Sequence of chain 1.KA:
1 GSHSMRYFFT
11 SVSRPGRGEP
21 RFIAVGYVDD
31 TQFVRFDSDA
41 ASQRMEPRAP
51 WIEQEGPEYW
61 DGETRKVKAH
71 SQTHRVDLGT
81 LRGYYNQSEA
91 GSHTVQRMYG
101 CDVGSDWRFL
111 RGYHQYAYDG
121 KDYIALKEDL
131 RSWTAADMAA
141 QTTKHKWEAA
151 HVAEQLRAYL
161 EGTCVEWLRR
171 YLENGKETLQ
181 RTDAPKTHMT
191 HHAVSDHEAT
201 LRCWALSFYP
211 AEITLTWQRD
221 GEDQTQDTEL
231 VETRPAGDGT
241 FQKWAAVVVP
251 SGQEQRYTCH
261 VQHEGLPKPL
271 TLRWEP

A small-molecule ligand and the protein it binds are described below.
Small molecule (SMILES): CC[C@H](C)[C@H](NC(=O)[C@H](CC1=c2ccccc2=NC1)NC(=O)[C@H](CCSC)NC(=O)[C@H](CC(C)C)NC(=O)[C@H](CC(C)C)NC(=O)[C@@H](N)Cc1ccc(O)cc1)C(=O)N[C@H](C(=O)N[C@@H](CCC(N)=O)C(=O)N[C@H](C(=O)O)C(C)C)[C@@H](C)O

Binding-site contacts:
Ligand atom OXT contacts residue THR143 of chain 1.KA at 2.9 Å (h-bond).
Ligand atom CD2 contacts residue THR163 of chain 1.KA at 3.5 Å.
Ligand atom C contacts residue TYR7 of chain 1.KA at 3.6 Å (hydrophobic).
Ligand atom O contacts residue THR73 of chain 1.KA at 3.6 Å (h-bond).
Ligand atom CD2 contacts residue LYS66 of chain 1.KA at 3.4 Å.
Ligand atom O contacts residue LYS66 of chain 1.KA at 2.9 Å (salt-bridge).
Ligand atom CG1 contacts residue THR73 of chain 1.KA at 3.5 Å.
Ligand atom CE1 contacts residue LYS66 of chain 1.KA at 3.5 Å.
Ligand atom CD2 contacts residue TYR99 of chain 1.KA at 3.6 Å (hydrophobic).
Ligand atom O contacts residue LYS146 of chain 1.KA at 3.3 Å.
Ligand atom N contacts residue GLU63 of chain 1.KA at 3.1 Å (salt-bridge).
Ligand atom O contacts residue TYR159 of chain 1.KA at 2.4 Å (h-bond).
Ligand atom O contacts residue LYS146 of chain 1.KA at 3.5 Å (salt-bridge).
Ligand atom CG contacts residue GLU63 of chain 1.KA at 3.5 Å.
Ligand atom CD1 contacts residue MET45 of chain 1.KA at 3.1 Å (hydrophobic).
Ligand atom CA contacts residue GLU63 of chain 1.KA at 3.6 Å.
Ligand atom N contacts residue ASP77 of chain 1.KA at 3.0 Å (salt-bridge).
Ligand atom CB contacts residue ASP77 of chain 1.KA at 3.5 Å.
Ligand atom CD1 contacts residue LYS66 of chain 1.KA at 3.5 Å.
Ligand atom N contacts residue TYR7 of chain 1.KA at 2.5 Å (h-bond).
Ligand atom CG1 contacts residue LEU81 of chain 1.KA at 3.5 Å (hydrophobic).
Ligand atom CD2 contacts residue TYR159 of chain 1.KA at 3.4 Å (hydrophobic).
Ligand atom CA contacts residue TYR7 of chain 1.KA at 3.5 Å (hydrophobic).
Ligand atom CA contacts residue ASP77 of chain 1.KA at 3.5 Å.
Ligand atom N contacts residue TYR171 of chain 1.KA at 3.0 Å (h-bond).
Ligand atom N contacts residue GOL1 of chain 1.QC at 3.3 Å.
Ligand atom O contacts residue HIS70 of chain 1.KA at 3.3 Å.
Ligand atom O contacts residue TRP147 of chain 1.KA at 3.3 Å (h-bond).
Ligand atom CD1 contacts residue GLU63 of chain 1.KA at 3.5 Å.
Ligand atom CD1 contacts residue TYR99 of chain 1.KA at 3.4 Å (hydrophobic).
Ligand atom N contacts residue TYR99 of chain 1.KA at 3.2 Å (h-bond).
Ligand atom CE2 contacts residue LYS66 of chain 1.KA at 3.4 Å.
Ligand atom N contacts residue LYS66 of chain 1.KA at 3.2 Å (salt-bridge).
Ligand atom CZ contacts residue LYS66 of chain 1.KA at 3.4 Å.
Ligand atom O contacts residue TRP147 of chain 1.KA at 3.6 Å.
Ligand atom C contacts residue TYR159 of chain 1.KA at 3.6 Å (hydrophobic).
Ligand atom CG2 contacts residue TYR116 of chain 1.KA at 3.2 Å (hydrophobic).
Ligand atom CD1 contacts residue HIS70 of chain 1.KA at 3.4 Å.
Ligand atom CD1 contacts residue TRP167 of chain 1.KA at 3.5 Å (hydrophobic).
Ligand atom CG contacts residue LYS66 of chain 1.KA at 3.4 Å.